Binding-site contacts:
Ligand atom O contacts residue PHE98 of chain 1.A at 4.5 Å.
Ligand atom CB contacts residue THR227 of chain 1.B at 4.5 Å.
Ligand atom C contacts residue THR163 of chain 1.A at 3.8 Å.
Ligand atom CD contacts residue TYR122 of chain 1.B at 3.3 Å (hydrophobic).
Ligand atom CD contacts residue TYR182 of chain 1.B at 3.2 Å (hydrophobic).
Ligand atom C contacts residue PHE98 of chain 1.A at 4.0 Å (hydrophobic).
Ligand atom C contacts residue ARG100 of chain 1.A at 4.0 Å.
Ligand atom O contacts residue ARG100 of chain 1.A at 3.8 Å.
Ligand atom CG contacts residue TYR182 of chain 1.B at 3.5 Å (hydrophobic).
Ligand atom N contacts residue TYR182 of chain 1.B at 4.3 Å.
Ligand atom N contacts residue SER181 of chain 1.B at 3.8 Å.
Ligand atom O contacts residue THR227 of chain 1.B at 4.3 Å.
Ligand atom CD contacts residue PHE98 of chain 1.A at 4.3 Å (hydrophobic).
Ligand atom CG contacts residue THR227 of chain 1.B at 4.4 Å.
Ligand atom N contacts residue TYR230 of chain 1.B at 3.9 Å.
Ligand atom CB contacts residue TYR122 of chain 1.B at 4.4 Å (hydrophobic).
Ligand atom CB contacts residue PHE98 of chain 1.A at 3.8 Å (hydrophobic).
Ligand atom OXT contacts residue PHE98 of chain 1.A at 3.9 Å.
Ligand atom CG contacts residue TYR230 of chain 1.B at 4.3 Å (hydrophobic).
Ligand atom CD contacts residue SER181 of chain 1.B at 3.8 Å.
Ligand atom OXT contacts residue THR227 of chain 1.B at 3.3 Å (h-bond).
Ligand atom CB contacts residue TYR182 of chain 1.B at 3.8 Å (hydrophobic).
Ligand atom CG contacts residue PHE98 of chain 1.A at 4.2 Å (hydrophobic).
Ligand atom N contacts residue GLU180 of chain 1.B at 2.6 Å (salt-bridge).
Ligand atom CB contacts residue PHE225 of chain 1.B at 4.3 Å (hydrophobic).
Ligand atom CD contacts residue GLU180 of chain 1.B at 4.0 Å.
Ligand atom CG contacts residue THR163 of chain 1.A at 4.3 Å.
Ligand atom O contacts residue THR163 of chain 1.A at 2.6 Å (h-bond).
Ligand atom N contacts residue TYR122 of chain 1.B at 3.1 Å (h-bond).
Ligand atom CD contacts residue TYR230 of chain 1.B at 4.3 Å (hydrophobic).
Ligand atom O contacts residue LEU151 of chain 1.A at 4.1 Å.
Ligand atom CG contacts residue LEU151 of chain 1.A at 4.5 Å (hydrophobic).
Ligand atom OXT contacts residue ARG100 of chain 1.A at 3.1 Å (salt-bridge).
Ligand atom N contacts residue PHE225 of chain 1.B at 3.5 Å.
Ligand atom CB contacts residue TYR230 of chain 1.B at 4.1 Å (hydrophobic).
Ligand atom C contacts residue THR227 of chain 1.B at 3.8 Å.

Sequence of chain 1.A:
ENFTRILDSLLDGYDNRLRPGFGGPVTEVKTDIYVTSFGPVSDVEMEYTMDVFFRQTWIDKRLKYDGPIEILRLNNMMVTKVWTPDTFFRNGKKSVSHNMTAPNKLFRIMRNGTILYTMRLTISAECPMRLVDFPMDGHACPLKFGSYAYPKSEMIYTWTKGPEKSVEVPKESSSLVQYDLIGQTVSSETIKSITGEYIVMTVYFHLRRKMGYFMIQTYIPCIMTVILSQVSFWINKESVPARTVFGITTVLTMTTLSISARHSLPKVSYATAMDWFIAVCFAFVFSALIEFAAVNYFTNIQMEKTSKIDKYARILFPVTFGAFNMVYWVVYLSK

The small molecule below binds the protein below.
Small molecule (SMILES): NCCCC(=O)O

Sequence of chain 1.B:
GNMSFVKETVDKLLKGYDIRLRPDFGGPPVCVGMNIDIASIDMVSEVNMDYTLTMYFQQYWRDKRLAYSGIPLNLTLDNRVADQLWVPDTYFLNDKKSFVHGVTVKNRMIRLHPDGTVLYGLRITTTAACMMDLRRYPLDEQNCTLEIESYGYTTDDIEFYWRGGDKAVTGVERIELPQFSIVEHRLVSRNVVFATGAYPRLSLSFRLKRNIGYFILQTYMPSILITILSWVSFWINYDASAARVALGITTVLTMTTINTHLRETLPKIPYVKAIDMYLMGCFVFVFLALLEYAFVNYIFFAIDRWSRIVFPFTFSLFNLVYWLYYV